Binding-site contacts:
Ligand atom CBD contacts residue PHE30 of chain 1.E at 4.3 Å (hydrophobic).
Ligand atom OAW contacts residue LEU26 of chain 1.E at 3.4 Å.
Ligand atom CAI contacts residue THR89 of chain 1.E at 3.5 Å.
Ligand atom CAM contacts residue LEU26 of chain 1.E at 4.4 Å (hydrophobic).
Ligand atom OAG contacts residue LEU26 of chain 1.E at 3.3 Å.
Ligand atom CAY contacts residue LEU26 of chain 1.E at 3.4 Å (hydrophobic).
Ligand atom CAK contacts residue SER86 of chain 1.E at 3.8 Å.
Ligand atom CAI contacts residue SER86 of chain 1.E at 4.1 Å.
Ligand atom CAZ contacts residue THR89 of chain 1.E at 4.0 Å.
Ligand atom CAX contacts residue TYR155 of chain 1.E at 4.4 Å (hydrophobic).
Ligand atom OAF contacts residue VAL14 of chain 1.E at 4.3 Å.
Ligand atom OAF contacts residue GLN15 of chain 1.E at 4.2 Å.
Ligand atom CAK contacts residue PHE30 of chain 1.E at 4.1 Å (hydrophobic).
Ligand atom OAH contacts residue SER18 of chain 1.E at 4.1 Å.
Ligand atom CBC contacts residue THR89 of chain 1.E at 3.7 Å.
Ligand atom CAV contacts residue THR89 of chain 1.E at 4.1 Å.
Ligand atom OAW contacts residue THR89 of chain 1.E at 4.1 Å.
Ligand atom OAH contacts residue TYR155 of chain 1.E at 3.4 Å (h-bond).
Ligand atom CAL contacts residue THR89 of chain 1.E at 4.4 Å.
Ligand atom CAM contacts residue THR89 of chain 1.E at 4.0 Å.
Ligand atom CAI contacts residue PHE30 of chain 1.E at 4.5 Å (hydrophobic).
Ligand atom CAD contacts residue PHE30 of chain 1.E at 4.4 Å (hydrophobic).
Ligand atom CAK contacts residue THR89 of chain 1.E at 4.1 Å.

Sequence of chain 1.E:
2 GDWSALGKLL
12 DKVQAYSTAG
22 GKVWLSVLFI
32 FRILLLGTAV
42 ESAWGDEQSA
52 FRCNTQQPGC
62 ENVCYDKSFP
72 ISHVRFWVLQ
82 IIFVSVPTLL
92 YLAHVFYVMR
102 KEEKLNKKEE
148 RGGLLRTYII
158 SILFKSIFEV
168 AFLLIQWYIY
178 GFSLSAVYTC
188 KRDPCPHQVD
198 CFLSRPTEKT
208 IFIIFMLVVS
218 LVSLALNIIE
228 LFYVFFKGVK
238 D

A small-molecule ligand and the protein it binds are described below.
Small molecule (SMILES): CC(C)CCC[C@@H](C)[C@H]1CC[C@H]2[C@@H]3CC=C4C[C@@H](OC(=O)CCC(=O)O)CC[C@]4(C)[C@H]3CC[C@]12C